Sequence of chain 1.B:
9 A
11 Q

Binding-site contacts:
Ligand atom C25 contacts residue GLN11 of chain 1.B at 3.8 Å.
Ligand atom O24 contacts residue ASP220 of chain 1.A at 3.6 Å.
Ligand atom O24 contacts residue LEU223 of chain 1.A at 3.6 Å.
Ligand atom C20 contacts residue GLN11 of chain 1.B at 3.5 Å.
Ligand atom C26 contacts residue LYS127 of chain 1.A at 3.8 Å.
Ligand atom C48 contacts residue ASN47 of chain 1.A at 3.7 Å.
Ligand atom C45 contacts residue LEU48 of chain 1.A at 3.8 Å (hydrophobic).
Ligand atom C7 contacts residue SER50 of chain 1.A at 3.9 Å.
Ligand atom C10 contacts residue GLN11 of chain 1.B at 3.2 Å.
Ligand atom C48 contacts residue VAL51 of chain 1.A at 3.3 Å (hydrophobic).
Ligand atom C48 contacts residue LEU48 of chain 1.A at 3.8 Å (hydrophobic).
Ligand atom O8 contacts residue ASP220 of chain 1.A at 3.9 Å.
Ligand atom C36 contacts residue LEU223 of chain 1.A at 3.9 Å (hydrophobic).
Ligand atom O13 contacts residue GLN11 of chain 1.B at 3.5 Å (h-bond).
Ligand atom C7 contacts residue ASN47 of chain 1.A at 3.7 Å.
Ligand atom O16 contacts residue ASP220 of chain 1.A at 2.9 Å (salt-bridge).
Ligand atom C31 contacts residue LEU223 of chain 1.A at 3.4 Å (hydrophobic).
Ligand atom C38 contacts residue MET128 of chain 1.A at 3.4 Å (hydrophobic).
Ligand atom C26 contacts residue GLN11 of chain 1.B at 3.6 Å.
Ligand atom C14 contacts residue ASN47 of chain 1.A at 3.5 Å.
Ligand atom C9 contacts residue ASP220 of chain 1.A at 3.7 Å.
Ligand atom O16 contacts residue PRO172 of chain 1.A at 3.9 Å.
Ligand atom C7 contacts residue VAL51 of chain 1.A at 3.8 Å (hydrophobic).
Ligand atom C38 contacts residue PHE124 of chain 1.A at 3.5 Å (hydrophobic).
Ligand atom C23 contacts residue ASN47 of chain 1.A at 3.8 Å.
Ligand atom C25 contacts residue PRO172 of chain 1.A at 3.5 Å (hydrophobic).
Ligand atom C38 contacts residue LYS127 of chain 1.A at 3.6 Å.
Ligand atom C11 contacts residue ASP220 of chain 1.A at 3.6 Å.
Ligand atom C18 contacts residue ASP220 of chain 1.A at 3.7 Å.
Ligand atom O13 contacts residue VAL51 of chain 1.A at 3.7 Å.
Ligand atom O37 contacts residue LEU223 of chain 1.A at 3.5 Å.
Ligand atom C27 contacts residue LYS127 of chain 1.A at 3.6 Å.
Ligand atom O22 contacts residue ASN47 of chain 1.A at 3.4 Å (h-bond).
Ligand atom C23 contacts residue ILE173 of chain 1.A at 3.8 Å (hydrophobic).
Ligand atom C20 contacts residue LYS127 of chain 1.A at 3.6 Å.
Ligand atom C27 contacts residue PHE124 of chain 1.A at 3.7 Å (hydrophobic).
Ligand atom O32 contacts residue LYS127 of chain 1.A at 2.7 Å (salt-bridge).
Ligand atom C6 contacts residue GLN11 of chain 1.B at 3.9 Å.
Ligand atom O29 contacts residue ASP220 of chain 1.A at 2.9 Å (salt-bridge).
Ligand atom C23 contacts residue PHE124 of chain 1.A at 3.9 Å (hydrophobic).

This small molecule binds to this protein.
Small molecule (SMILES): C=CC(C)(C)OC[C@H]1O[C@H](O[C@@H]2C3=C([C@H](C)COC(C)=O)C[C@H](O)[C@]3(C)/C=C3/[C@@H](COC)CC[C@H]3[C@@H](C)[C@H]2O)[C@H](O)[C@@H](OC(C)=O)[C@@H]1O

Sequence of chain 1.A:
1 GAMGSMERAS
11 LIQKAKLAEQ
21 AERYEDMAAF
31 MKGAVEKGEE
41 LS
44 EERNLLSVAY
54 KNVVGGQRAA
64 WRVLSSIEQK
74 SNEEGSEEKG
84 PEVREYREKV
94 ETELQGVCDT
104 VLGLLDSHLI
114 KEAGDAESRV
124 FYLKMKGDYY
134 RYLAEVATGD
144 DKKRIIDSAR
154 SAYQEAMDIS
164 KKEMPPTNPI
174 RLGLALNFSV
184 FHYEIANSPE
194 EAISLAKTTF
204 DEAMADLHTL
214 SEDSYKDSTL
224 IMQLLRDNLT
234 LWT